Binding-site contacts:
Ligand atom CB contacts residue ARG85 of chain 1.D at 3.7 Å.
Ligand atom CE1 contacts residue LEU126 of chain 1.D at 3.8 Å (hydrophobic).
Ligand atom O contacts residue SER97 of chain 1.D at 3.6 Å (h-bond).
Ligand atom CB contacts residue THR86 of chain 1.D at 3.8 Å.
Ligand atom CD1 contacts residue ARG85 of chain 1.D at 3.8 Å.
Ligand atom O contacts residue VAL94 of chain 1.D at 2.8 Å (h-bond).
Ligand atom CE1 contacts residue THR87 of chain 1.D at 3.6 Å.
Ligand atom N contacts residue VAL84 of chain 1.D at 3.3 Å (h-bond).
Ligand atom O contacts residue ARG93 of chain 1.D at 3.5 Å.
Ligand atom C contacts residue THR86 of chain 1.D at 3.6 Å.
Ligand atom CD1 contacts residue LEU126 of chain 1.D at 3.5 Å (hydrophobic).
Ligand atom O contacts residue THR86 of chain 1.D at 2.9 Å (h-bond).
Ligand atom CG contacts residue LEU126 of chain 1.D at 3.9 Å (hydrophobic).
Ligand atom CE1 contacts residue PHE125 of chain 1.D at 3.7 Å (hydrophobic).
Ligand atom CD1 contacts residue THR86 of chain 1.D at 3.8 Å.
Ligand atom C contacts residue THR86 of chain 1.D at 3.8 Å.
Ligand atom CB contacts residue THR87 of chain 1.D at 3.9 Å.
Ligand atom CD1 contacts residue THR86 of chain 1.D at 3.6 Å.
Ligand atom CZ contacts residue THR87 of chain 1.D at 3.9 Å.
Ligand atom CG contacts residue PRO89 of chain 1.D at 3.9 Å (hydrophobic).
Ligand atom CB contacts residue VAL84 of chain 1.D at 3.3 Å (hydrophobic).
Ligand atom CE2 contacts residue ARG124 of chain 1.D at 3.7 Å.
Ligand atom O contacts residue PRO89 of chain 1.D at 3.8 Å.
Ligand atom CA contacts residue THR86 of chain 1.D at 3.6 Å.
Ligand atom OD1 contacts residue ARG85 of chain 1.D at 3.1 Å (salt-bridge).
Ligand atom CE1 contacts residue ARG124 of chain 1.D at 3.5 Å.
Ligand atom O contacts residue ARG85 of chain 1.D at 3.2 Å.
Ligand atom CB contacts residue SER97 of chain 1.D at 3.9 Å.
Ligand atom O contacts residue TYR92 of chain 1.D at 3.6 Å.
Ligand atom O contacts residue THR87 of chain 1.D at 3.6 Å.
Ligand atom CZ contacts residue ARG124 of chain 1.D at 3.3 Å.
Ligand atom CA contacts residue THR86 of chain 1.D at 3.5 Å.
Ligand atom CD1 contacts residue PRO89 of chain 1.D at 3.5 Å (hydrophobic).
Ligand atom CA contacts residue VAL94 of chain 1.D at 3.6 Å (hydrophobic).
Ligand atom N contacts residue THR86 of chain 1.D at 2.7 Å (h-bond).
Ligand atom CD1 contacts residue PRO89 of chain 1.D at 3.7 Å (hydrophobic).
Ligand atom CA contacts residue VAL84 of chain 1.D at 3.9 Å (hydrophobic).
Ligand atom CB contacts residue VAL94 of chain 1.D at 3.7 Å (hydrophobic).
Ligand atom CB contacts residue PRO89 of chain 1.D at 3.6 Å (hydrophobic).
Ligand atom CD1 contacts residue THR87 of chain 1.D at 3.8 Å.

The protein below binds the small molecule below.
Small molecule (SMILES): CC(C)C[C@H](NC(=O)[C@H](C)NC(=O)[C@H](CC(=O)O)NC(=O)[C@H](Cc1ccc(O)cc1)NC(=O)[C@H](Cc1ccccc1)NC(=O)[C@H](CCC(=O)O)NC(=O)[C@H](C)N)C(=O)N[C@H](C=O)CO

Sequence of chain 1.D:
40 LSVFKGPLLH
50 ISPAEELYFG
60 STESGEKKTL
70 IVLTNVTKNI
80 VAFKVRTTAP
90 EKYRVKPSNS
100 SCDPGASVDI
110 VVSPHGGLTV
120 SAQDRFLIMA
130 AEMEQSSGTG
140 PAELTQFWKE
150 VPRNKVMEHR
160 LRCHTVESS